A protein and the small-molecule ligand that binds it are described below.
Small molecule (SMILES): CC(C)C[C@H](NC(=O)CNC(=O)[C@H](CC(=O)O)NC(=O)[C@H](C)N)C(=O)N[C@@H](C)C(=O)N[C@@H](Cc1ccc(O)cc1)C(=O)N[C@@H](Cc1ccccc1)C(=O)N[C@@H](CCCN=C(N)N)C(=O)N[C@@H](CO)C(=O)N[C@@H](CO)C(=O)N[C@@H](Cc1ccccc1)C(=O)N[C@@H](CCCCN)C(=O)NCC(=O)NCC=O

Binding-site contacts:
Ligand atom CB contacts residue SER94 of chain 1.D at 3.3 Å.
Ligand atom O contacts residue HIS85 of chain 1.B at 3.2 Å (h-bond).
Ligand atom NH1 contacts residue GLU92 of chain 1.D at 2.6 Å (salt-bridge).
Ligand atom NE contacts residue ASN97 of chain 1.D at 2.9 Å (h-bond).
Ligand atom NH2 contacts residue ASN97 of chain 1.D at 3.1 Å (h-bond).
Ligand atom N contacts residue ASN72 of chain 1.A at 2.7 Å (h-bond).
Ligand atom CA contacts residue ASN120 of chain 1.E at 3.3 Å.
Ligand atom CB contacts residue GLN72 of chain 1.E at 3.4 Å.
Ligand atom CD2 contacts residue GLU78 of chain 1.B at 3.1 Å.
Ligand atom N contacts residue ASN120 of chain 1.E at 2.8 Å (h-bond).
Ligand atom N contacts residue SER56 of chain 1.A at 2.8 Å (h-bond).
Ligand atom CE2 contacts residue GLU78 of chain 1.B at 3.3 Å.
Ligand atom O contacts residue ASN86 of chain 1.B at 2.9 Å (h-bond).
Ligand atom CB contacts residue ASN119 of chain 1.E at 3.4 Å.
Ligand atom O contacts residue ARG32 of chain 1.D at 2.9 Å (salt-bridge).
Ligand atom O contacts residue ASN95 of chain 1.D at 3.4 Å.
Ligand atom CZ contacts residue ASN97 of chain 1.D at 3.0 Å.
Ligand atom O contacts residue ASN65 of chain 1.A at 3.0 Å (h-bond).
Ligand atom NH2 contacts residue ASN120 of chain 1.E at 2.6 Å (h-bond).
Ligand atom CD1 contacts residue GLN12 of chain 1.A at 3.3 Å.
Ligand atom N contacts residue ASN86 of chain 1.B at 2.8 Å (h-bond).
Ligand atom CG contacts residue GLN72 of chain 1.E at 3.2 Å.
Ligand atom O contacts residue SER56 of chain 1.A at 3.0 Å (h-bond).
Ligand atom CD1 contacts residue GLN72 of chain 1.E at 3.1 Å.
Ligand atom N contacts residue GLN12 of chain 1.A at 2.8 Å (h-bond).
Ligand atom N contacts residue ASN65 of chain 1.A at 3.0 Å (h-bond).
Ligand atom N contacts residue SER94 of chain 1.D at 3.2 Å (h-bond).
Ligand atom CA contacts residue SER94 of chain 1.D at 3.3 Å.
Ligand atom O contacts residue GLN12 of chain 1.A at 3.2 Å (h-bond).
Ligand atom OG contacts residue ASN119 of chain 1.E at 2.8 Å (h-bond).
Ligand atom O contacts residue ASN120 of chain 1.E at 3.0 Å (h-bond).
Ligand atom OG contacts residue ASN65 of chain 1.A at 3.1 Å (h-bond).
Ligand atom OG contacts residue GLU14 of chain 1.A at 2.4 Å (salt-bridge).
Ligand atom CB contacts residue ASN72 of chain 1.A at 3.4 Å.
Ligand atom NZ contacts residue ASP61 of chain 1.B at 2.9 Å (salt-bridge).
Ligand atom OG contacts residue TRP65 of chain 1.B at 3.3 Å (h-bond).
Ligand atom O contacts residue ALA55 of chain 1.A at 3.4 Å.
Ligand atom CD1 contacts residue SER17 of chain 1.B at 3.4 Å.
Ligand atom O contacts residue ASN95 of chain 1.D at 3.3 Å.
Ligand atom CE contacts residue GLU13 of chain 1.B at 3.1 Å.

Sequence of chain 1.D:
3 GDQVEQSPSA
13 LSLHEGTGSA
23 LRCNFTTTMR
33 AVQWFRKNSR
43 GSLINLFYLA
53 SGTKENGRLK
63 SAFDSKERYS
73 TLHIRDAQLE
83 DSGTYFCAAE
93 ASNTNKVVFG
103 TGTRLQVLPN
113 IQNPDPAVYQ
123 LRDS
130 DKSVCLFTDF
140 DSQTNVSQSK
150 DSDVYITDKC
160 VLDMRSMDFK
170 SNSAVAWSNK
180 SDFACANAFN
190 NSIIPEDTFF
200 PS

Sequence of chain 1.B:
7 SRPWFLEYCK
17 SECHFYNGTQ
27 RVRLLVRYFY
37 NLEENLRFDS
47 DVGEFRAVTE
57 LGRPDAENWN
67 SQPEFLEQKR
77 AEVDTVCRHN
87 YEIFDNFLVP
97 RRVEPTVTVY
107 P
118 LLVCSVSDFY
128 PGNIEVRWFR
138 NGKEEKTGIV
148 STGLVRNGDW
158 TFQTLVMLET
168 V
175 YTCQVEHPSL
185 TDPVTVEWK

Sequence of chain 1.A:
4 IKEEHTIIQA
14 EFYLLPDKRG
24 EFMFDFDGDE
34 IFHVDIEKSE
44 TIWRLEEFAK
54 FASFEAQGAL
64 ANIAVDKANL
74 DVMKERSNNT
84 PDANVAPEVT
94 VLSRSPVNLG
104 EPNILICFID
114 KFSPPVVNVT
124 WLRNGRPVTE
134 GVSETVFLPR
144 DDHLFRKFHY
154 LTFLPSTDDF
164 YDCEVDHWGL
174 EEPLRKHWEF

Sequence of chain 1.E:
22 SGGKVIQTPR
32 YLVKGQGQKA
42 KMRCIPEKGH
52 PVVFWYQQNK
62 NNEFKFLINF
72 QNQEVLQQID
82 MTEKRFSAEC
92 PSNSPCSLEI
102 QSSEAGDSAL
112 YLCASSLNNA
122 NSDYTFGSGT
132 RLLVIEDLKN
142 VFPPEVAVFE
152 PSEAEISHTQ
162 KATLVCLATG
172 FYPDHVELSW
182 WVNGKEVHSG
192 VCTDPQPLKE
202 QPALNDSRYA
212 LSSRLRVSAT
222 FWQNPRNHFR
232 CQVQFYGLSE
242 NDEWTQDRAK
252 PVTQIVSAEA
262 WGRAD